Binding-site contacts:
Ligand atom C11 contacts residue TYR21 of chain 1.A at 3.6 Å (hydrophobic).
Ligand atom C12 contacts residue LEU2 of chain 1.A at 3.5 Å (hydrophobic).
Ligand atom O1 contacts residue LEU2 of chain 1.A at 3.6 Å.
Ligand atom C6 contacts residue GLY29 of chain 1.A at 3.8 Å.
Ligand atom C13 contacts residue ASP48 of chain 1.A at 3.4 Å.
Ligand atom C24 contacts residue LEU3 of chain 1.A at 3.8 Å (hydrophobic).
Ligand atom C1 contacts residue LYS7 of chain 1.A at 2.9 Å.
Ligand atom C8 contacts residue CYS28 of chain 1.A at 3.8 Å (hydrophobic).
Ligand atom C23 contacts residue LYS7 of chain 1.A at 3.9 Å.
Ligand atom C21 contacts residue GLY6 of chain 1.A at 3.3 Å.
Ligand atom C20 contacts residue LEU2 of chain 1.A at 3.2 Å (hydrophobic).
Ligand atom C18 contacts residue LEU2 of chain 1.A at 3.8 Å (hydrophobic).
Ligand atom C22 contacts residue LYS7 of chain 1.A at 3.6 Å.
Ligand atom C26 contacts residue LYS7 of chain 1.A at 3.6 Å.
Ligand atom C29 contacts residue LYS7 of chain 1.A at 3.8 Å.
Ligand atom C8 contacts residue CYS44 of chain 1.A at 3.1 Å (hydrophobic).
Ligand atom C19 contacts residue ALA17 of chain 1.A at 3.6 Å (hydrophobic).
Ligand atom C16 contacts residue GLY6 of chain 1.A at 3.8 Å.
Ligand atom C17 contacts residue LEU2 of chain 1.A at 2.6 Å (hydrophobic).
Ligand atom C21 contacts residue LEU3 of chain 1.A at 3.4 Å (hydrophobic).
Ligand atom O2 contacts residue TYR27 of chain 1.A at 3.7 Å.
Ligand atom C16 contacts residue ALA17 of chain 1.A at 3.7 Å (hydrophobic).
Ligand atom C12 contacts residue LYS60 of chain 1.A at 3.6 Å.
Ligand atom C16 contacts residue LEU2 of chain 1.A at 3.4 Å (hydrophobic).
Ligand atom C1 contacts residue GLY6 of chain 1.A at 3.8 Å.
Ligand atom C20 contacts residue GLY6 of chain 1.A at 3.5 Å.
Ligand atom C19 contacts residue ILE18 of chain 1.A at 3.6 Å (hydrophobic).
Ligand atom C14 contacts residue SER22 of chain 1.A at 3.1 Å.
Ligand atom O2 contacts residue HIS47 of chain 1.A at 3.2 Å (h-bond).
Ligand atom C7 contacts residue HIS47 of chain 1.A at 3.6 Å.
Ligand atom C25 contacts residue LYS7 of chain 1.A at 3.9 Å.
Ligand atom C11 contacts residue SER22 of chain 1.A at 3.8 Å.
Ligand atom O2 contacts residue ASP48 of chain 1.A at 2.8 Å (salt-bridge).
Ligand atom O2 contacts residue CYS44 of chain 1.A at 3.7 Å.
Ligand atom C24 contacts residue LYS7 of chain 1.A at 3.7 Å.
Ligand atom C7 contacts residue ASP48 of chain 1.A at 3.7 Å.
Ligand atom C21 contacts residue LYS7 of chain 1.A at 3.6 Å.
Ligand atom C22 contacts residue LEU3 of chain 1.A at 3.1 Å (hydrophobic).
Ligand atom C20 contacts residue LEU3 of chain 1.A at 3.9 Å (hydrophobic).
Ligand atom C10 contacts residue TYR21 of chain 1.A at 3.6 Å (hydrophobic).

Sequence of chain 1.A:
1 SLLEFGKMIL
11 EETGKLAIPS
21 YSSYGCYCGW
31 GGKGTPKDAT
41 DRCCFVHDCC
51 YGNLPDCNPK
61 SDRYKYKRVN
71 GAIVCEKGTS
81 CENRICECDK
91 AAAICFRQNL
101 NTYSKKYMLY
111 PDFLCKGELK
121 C

A protein and the small-molecule ligand that binds it are described below.
Small molecule (SMILES): Cc1c(C)c2c(c(C)c1O)CC[C@](C)(CCC[C@@H](C)CCC[C@@H](C)CCCC(C)C)O2